Sequence of chain 1.B:
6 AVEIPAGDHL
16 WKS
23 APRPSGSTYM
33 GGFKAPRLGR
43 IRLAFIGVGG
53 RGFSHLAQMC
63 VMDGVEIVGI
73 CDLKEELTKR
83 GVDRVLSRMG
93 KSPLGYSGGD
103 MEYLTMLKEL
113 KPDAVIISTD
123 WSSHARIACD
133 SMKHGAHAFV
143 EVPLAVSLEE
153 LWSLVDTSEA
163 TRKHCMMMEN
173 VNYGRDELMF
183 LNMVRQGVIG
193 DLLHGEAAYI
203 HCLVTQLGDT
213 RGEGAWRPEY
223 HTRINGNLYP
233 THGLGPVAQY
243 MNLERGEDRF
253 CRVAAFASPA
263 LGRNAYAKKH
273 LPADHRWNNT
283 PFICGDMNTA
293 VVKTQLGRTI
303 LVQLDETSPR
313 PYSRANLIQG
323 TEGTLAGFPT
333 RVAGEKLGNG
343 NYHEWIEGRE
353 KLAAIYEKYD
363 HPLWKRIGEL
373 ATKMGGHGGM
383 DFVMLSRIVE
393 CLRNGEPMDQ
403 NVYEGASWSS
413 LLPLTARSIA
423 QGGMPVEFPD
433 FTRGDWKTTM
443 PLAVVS

Binding-site contacts:
Ligand atom C3 contacts residue TYR231 of chain 1.B at 3.6 Å (hydrophobic).
Ligand atom C4 contacts residue ARG219 of chain 1.B at 3.8 Å.
Ligand atom C7 contacts residue TYR314 of chain 1.B at 3.4 Å (hydrophobic).
Ligand atom C6 contacts residue GLU215 of chain 1.B at 3.7 Å.
Ligand atom O5 contacts residue TYR201 of chain 1.B at 3.5 Å (h-bond).
Ligand atom O7 contacts residue TYR314 of chain 1.B at 2.6 Å (h-bond).
Ligand atom C8 contacts residue ARG316 of chain 1.B at 3.8 Å.
Ligand atom C1 contacts residue TYR201 of chain 1.B at 3.9 Å (hydrophobic).
Ligand atom O1 contacts residue NAD1 of chain 1.I at 4.0 Å.
Ligand atom N2 contacts residue HIS234 of chain 1.B at 3.3 Å (h-bond).
Ligand atom C8 contacts residue VAL173 of chain 1.B at 3.7 Å (hydrophobic).
Ligand atom C8 contacts residue NAD1 of chain 1.I at 3.9 Å.
Ligand atom C7 contacts residue HIS379 of chain 1.B at 3.8 Å.
Ligand atom C2 contacts residue HIS234 of chain 1.B at 3.9 Å.
Ligand atom O5 contacts residue HIS203 of chain 1.B at 3.2 Å.
Ligand atom N2 contacts residue NAD1 of chain 1.I at 3.0 Å (h-bond).
Ligand atom C4 contacts residue NAD1 of chain 1.I at 3.8 Å.
Ligand atom C7 contacts residue NAD1 of chain 1.I at 3.9 Å.
Ligand atom O4 contacts residue ARG219 of chain 1.B at 3.0 Å (salt-bridge).
Ligand atom C7 contacts residue HIS234 of chain 1.B at 3.5 Å.
Ligand atom O3 contacts residue NAD1 of chain 1.I at 3.3 Å.
Ligand atom O7 contacts residue HIS234 of chain 1.B at 3.7 Å.
Ligand atom O1 contacts residue HIS379 of chain 1.B at 2.8 Å (h-bond).
Ligand atom O4 contacts residue TYR201 of chain 1.B at 2.5 Å (h-bond).
Ligand atom C3 contacts residue HIS234 of chain 1.B at 3.8 Å.
Ligand atom O6 contacts residue LEU205 of chain 1.B at 3.9 Å.
Ligand atom C3 contacts residue NAD1 of chain 1.I at 3.2 Å.
Ligand atom C8 contacts residue HIS379 of chain 1.B at 3.6 Å.
Ligand atom O7 contacts residue TYR201 of chain 1.B at 3.5 Å.
Ligand atom C8 contacts residue TYR314 of chain 1.B at 3.6 Å (hydrophobic).
Ligand atom C1 contacts residue HIS203 of chain 1.B at 3.7 Å.
Ligand atom O3 contacts residue HIS234 of chain 1.B at 2.6 Å (h-bond).
Ligand atom O4 contacts residue TYR231 of chain 1.B at 3.2 Å.
Ligand atom O3 contacts residue TYR231 of chain 1.B at 2.5 Å (h-bond).
Ligand atom C2 contacts residue TYR201 of chain 1.B at 3.5 Å (hydrophobic).
Ligand atom N2 contacts residue HIS379 of chain 1.B at 3.4 Å (h-bond).
Ligand atom C4 contacts residue TYR201 of chain 1.B at 3.6 Å (hydrophobic).
Ligand atom C4 contacts residue TYR231 of chain 1.B at 3.6 Å (hydrophobic).
Ligand atom C8 contacts residue HIS234 of chain 1.B at 3.8 Å.
Ligand atom C1 contacts residue HIS379 of chain 1.B at 3.8 Å.

This protein binds this small molecule.
Small molecule (SMILES): CC(=O)N[C@@H]1[C@@H](O)[C@@H](O)[C@@H](CO)O[C@@H]1O